A small-molecule ligand and the protein it binds are described below.
Small molecule (SMILES): Cc1cn([C@H]2C[C@H](N=[N+]=[N-])[C@@H](COP(=O)(O)O)O2)c(=O)[nH]c1=O

Sequence of chain 1.C:
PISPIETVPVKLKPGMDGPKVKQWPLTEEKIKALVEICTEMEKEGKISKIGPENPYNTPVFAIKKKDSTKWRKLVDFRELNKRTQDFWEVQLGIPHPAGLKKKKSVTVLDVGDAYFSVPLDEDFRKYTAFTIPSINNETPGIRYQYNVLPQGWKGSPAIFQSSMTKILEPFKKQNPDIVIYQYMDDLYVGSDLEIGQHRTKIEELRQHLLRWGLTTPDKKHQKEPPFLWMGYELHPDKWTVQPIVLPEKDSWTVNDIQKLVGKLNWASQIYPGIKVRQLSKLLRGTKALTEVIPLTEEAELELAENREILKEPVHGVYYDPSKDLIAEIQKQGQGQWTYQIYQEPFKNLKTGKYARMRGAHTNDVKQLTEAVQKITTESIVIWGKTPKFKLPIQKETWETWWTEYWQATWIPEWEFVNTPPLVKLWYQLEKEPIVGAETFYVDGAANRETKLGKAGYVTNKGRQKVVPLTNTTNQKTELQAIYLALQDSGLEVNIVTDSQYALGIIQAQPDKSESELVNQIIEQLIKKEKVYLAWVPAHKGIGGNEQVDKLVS

Binding-site contacts:
Ligand atom OP1 contacts residue MG1 of chain 1.S at 3.5 Å.
Ligand atom OP2 contacts residue ASP110 of chain 1.C at 3.3 Å (salt-bridge).
Ligand atom OP2 contacts residue MG1 of chain 1.S at 2.0 Å.
Ligand atom O5' contacts residue MG1 of chain 1.T at 3.9 Å.
Ligand atom C5' contacts residue ASP185 of chain 1.C at 3.0 Å.
Ligand atom N3' contacts residue TYR115 of chain 1.C at 3.5 Å (h-bond).
Ligand atom N4' contacts residue PPF1 of chain 1.Q at 3.5 Å (h-bond).
Ligand atom O5' contacts residue PPF1 of chain 1.Q at 3.9 Å.
Ligand atom O4' contacts residue TYR115 of chain 1.C at 3.8 Å.
Ligand atom O5' contacts residue MG1 of chain 1.S at 3.7 Å.
Ligand atom OP2 contacts residue PPF1 of chain 1.Q at 2.7 Å (h-bond).
Ligand atom OP1 contacts residue ARG72 of chain 1.C at 3.8 Å.
Ligand atom C2' contacts residue GLN151 of chain 1.C at 3.9 Å.
Ligand atom N5' contacts residue PPF1 of chain 1.Q at 3.6 Å.
Ligand atom OP2 contacts residue ASP185 of chain 1.C at 2.8 Å (salt-bridge).
Ligand atom P contacts residue MG1 of chain 1.T at 3.8 Å.
Ligand atom P contacts residue MG1 of chain 1.S at 2.5 Å.
Ligand atom N4' contacts residue ALA114 of chain 1.C at 3.2 Å (h-bond).
Ligand atom N5' contacts residue TYR115 of chain 1.C at 4.0 Å.
Ligand atom OP1 contacts residue PPF1 of chain 1.Q at 4.0 Å.
Ligand atom C4' contacts residue TYR115 of chain 1.C at 3.9 Å (hydrophobic).
Ligand atom O5' contacts residue ASP185 of chain 1.C at 3.6 Å (salt-bridge).
Ligand atom C1' contacts residue TYR115 of chain 1.C at 3.3 Å (hydrophobic).
Ligand atom C3' contacts residue PPF1 of chain 1.Q at 3.8 Å.
Ligand atom OP2 contacts residue MG1 of chain 1.T at 2.5 Å.
Ligand atom OP2 contacts residue ASP186 of chain 1.C at 4.0 Å.
Ligand atom N3' contacts residue PPF1 of chain 1.Q at 3.8 Å.
Ligand atom C5' contacts residue MG1 of chain 1.T at 3.9 Å.
Ligand atom P contacts residue ASP185 of chain 1.C at 3.5 Å.
Ligand atom C4' contacts residue ALA114 of chain 1.C at 4.0 Å (hydrophobic).
Ligand atom C5' contacts residue MG1 of chain 1.S at 3.9 Å.
Ligand atom N4' contacts residue TYR115 of chain 1.C at 3.5 Å (h-bond).
Ligand atom C5A contacts residue ARG72 of chain 1.C at 4.0 Å.
Ligand atom N3' contacts residue ALA114 of chain 1.C at 3.3 Å.
Ligand atom O2 contacts residue GLN151 of chain 1.C at 3.9 Å.
Ligand atom N5' contacts residue ALA114 of chain 1.C at 3.5 Å (h-bond).
Ligand atom C2' contacts residue TYR115 of chain 1.C at 3.6 Å (hydrophobic).
Ligand atom O2 contacts residue TYR115 of chain 1.C at 3.4 Å.
Ligand atom N4' contacts residue ASP113 of chain 1.C at 3.9 Å.
Ligand atom N5' contacts residue ASP113 of chain 1.C at 3.4 Å (salt-bridge).